Sequence of chain 1.D:
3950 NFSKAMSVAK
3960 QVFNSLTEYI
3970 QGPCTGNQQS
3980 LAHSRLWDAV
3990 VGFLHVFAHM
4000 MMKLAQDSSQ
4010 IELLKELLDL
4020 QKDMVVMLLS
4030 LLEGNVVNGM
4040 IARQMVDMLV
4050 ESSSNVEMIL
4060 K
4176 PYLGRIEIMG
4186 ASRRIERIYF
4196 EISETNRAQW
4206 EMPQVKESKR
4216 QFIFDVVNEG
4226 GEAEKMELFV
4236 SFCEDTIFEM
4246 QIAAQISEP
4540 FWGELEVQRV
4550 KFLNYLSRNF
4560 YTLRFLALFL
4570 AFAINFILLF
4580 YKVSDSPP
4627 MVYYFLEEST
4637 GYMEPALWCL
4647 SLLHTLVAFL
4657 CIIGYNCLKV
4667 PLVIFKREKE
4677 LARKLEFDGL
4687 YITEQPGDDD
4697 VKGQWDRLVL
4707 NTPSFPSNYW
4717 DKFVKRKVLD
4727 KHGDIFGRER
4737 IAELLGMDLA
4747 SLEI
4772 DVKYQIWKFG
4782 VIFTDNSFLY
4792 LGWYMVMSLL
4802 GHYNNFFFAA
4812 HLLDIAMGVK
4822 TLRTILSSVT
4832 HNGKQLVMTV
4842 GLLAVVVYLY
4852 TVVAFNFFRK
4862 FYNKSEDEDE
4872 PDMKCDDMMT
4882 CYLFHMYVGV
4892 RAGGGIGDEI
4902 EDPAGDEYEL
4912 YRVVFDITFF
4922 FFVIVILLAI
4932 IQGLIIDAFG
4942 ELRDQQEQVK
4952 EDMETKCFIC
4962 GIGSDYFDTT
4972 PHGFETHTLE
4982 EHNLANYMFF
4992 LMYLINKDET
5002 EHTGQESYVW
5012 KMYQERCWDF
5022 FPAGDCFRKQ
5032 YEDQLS

Binding-site contacts:
Ligand atom N7 contacts residue THR4979 of chain 1.D at 3.8 Å.
Ligand atom C6 contacts residue PHE4959 of chain 1.D at 3.9 Å (hydrophobic).
Ligand atom N1 contacts residue HIS4983 of chain 1.D at 3.6 Å.
Ligand atom N1 contacts residue ASN4984 of chain 1.D at 3.4 Å (h-bond).
Ligand atom C6 contacts residue LEU4985 of chain 1.D at 4.0 Å (hydrophobic).
Ligand atom N9 contacts residue THR4979 of chain 1.D at 4.1 Å.
Ligand atom C1' contacts residue MET4954 of chain 1.D at 3.2 Å (hydrophobic).
Ligand atom C8 contacts residue PHE4975 of chain 1.D at 4.3 Å (hydrophobic).
Ligand atom N6 contacts residue HIS4983 of chain 1.D at 2.5 Å (h-bond).
Ligand atom N6 contacts residue LEU4985 of chain 1.D at 3.8 Å.
Ligand atom O2' contacts residue PHE4975 of chain 1.D at 4.1 Å.
Ligand atom O2' contacts residue MET4954 of chain 1.D at 3.9 Å.
Ligand atom N6 contacts residue PHE4959 of chain 1.D at 3.6 Å.
Ligand atom C8 contacts residue MET4954 of chain 1.D at 3.4 Å (hydrophobic).
Ligand atom N3 contacts residue THR4979 of chain 1.D at 4.0 Å.
Ligand atom C8 contacts residue PHE4959 of chain 1.D at 3.8 Å (hydrophobic).
Ligand atom N7 contacts residue CYS4958 of chain 1.D at 3.4 Å.
Ligand atom C5 contacts residue THR4979 of chain 1.D at 3.9 Å.
Ligand atom C4 contacts residue THR4979 of chain 1.D at 3.9 Å.
Ligand atom C6 contacts residue HIS4983 of chain 1.D at 3.4 Å.
Ligand atom C6 contacts residue THR4979 of chain 1.D at 4.3 Å.
Ligand atom C2 contacts residue LEU4985 of chain 1.D at 4.1 Å (hydrophobic).
Ligand atom C2' contacts residue THR4979 of chain 1.D at 4.0 Å.
Ligand atom N9 contacts residue MET4954 of chain 1.D at 3.7 Å.
Ligand atom N6 contacts residue ILE4960 of chain 1.D at 3.7 Å.
Ligand atom O4' contacts residue MET4954 of chain 1.D at 3.5 Å.
Ligand atom C8 contacts residue LYS4957 of chain 1.D at 3.2 Å.
Ligand atom C8 contacts residue CYS4958 of chain 1.D at 3.9 Å (hydrophobic).
Ligand atom C8 contacts residue THR4979 of chain 1.D at 3.9 Å.
Ligand atom N7 contacts residue PHE4959 of chain 1.D at 2.8 Å (h-bond).
Ligand atom N7 contacts residue LYS4957 of chain 1.D at 3.7 Å.
Ligand atom C5 contacts residue PHE4959 of chain 1.D at 3.7 Å (hydrophobic).
Ligand atom C2 contacts residue THR4979 of chain 1.D at 3.5 Å.
Ligand atom N6 contacts residue CYS4958 of chain 1.D at 3.8 Å.
Ligand atom C2 contacts residue ASN4984 of chain 1.D at 3.3 Å.
Ligand atom N1 contacts residue LEU4985 of chain 1.D at 3.4 Å (h-bond).
Ligand atom C4 contacts residue MET4954 of chain 1.D at 4.3 Å (hydrophobic).
Ligand atom C2' contacts residue MET4954 of chain 1.D at 4.2 Å (hydrophobic).
Ligand atom N1 contacts residue THR4979 of chain 1.D at 3.6 Å.
Ligand atom N6 contacts residue ASN4984 of chain 1.D at 4.3 Å.

The protein below binds the small molecule below.
Small molecule (SMILES): Nc1ncnc2c1ncn2[C@@H]1O[C@@H]2CO[P](=O)(O)O[C@H]2[C@H]1O